A small-molecule ligand and the protein it binds are described below.
Small molecule (SMILES): N[C@@H](Cc1ccc(C(=O)c2ccccc2)cc1)C(=O)O

Binding-site contacts:
Ligand atom N contacts residue GLN154 of chain 2.A at 2.8 Å (h-bond).
Ligand atom CN1 contacts residue THR157 of chain 2.A at 3.7 Å.
Ligand atom CK1 contacts residue LEU161 of chain 2.A at 3.6 Å (hydrophobic).
Ligand atom C contacts residue GLN172 of chain 2.A at 3.5 Å.
Ligand atom CK1 contacts residue GLY31 of chain 2.A at 3.7 Å.
Ligand atom CA contacts residue GLN172 of chain 2.A at 3.3 Å.
Ligand atom CI1 contacts residue GLY33 of chain 2.A at 3.9 Å.
Ligand atom O contacts residue TYR150 of chain 2.A at 3.4 Å (h-bond).
Ligand atom CE2 contacts residue GLN154 of chain 2.A at 3.6 Å.
Ligand atom N contacts residue TYR150 of chain 2.A at 2.9 Å (h-bond).
Ligand atom CN1 contacts residue GLN154 of chain 2.A at 3.7 Å.
Ligand atom CE2 contacts residue GLY33 of chain 2.A at 3.8 Å.
Ligand atom CZ contacts residue GLN154 of chain 2.A at 3.5 Å.
Ligand atom CB contacts residue GLY33 of chain 2.A at 3.5 Å.
Ligand atom C contacts residue TYR150 of chain 2.A at 3.5 Å (hydrophobic).
Ligand atom CE1 contacts residue HIS69 of chain 2.A at 3.6 Å.
Ligand atom CL contacts residue GLY31 of chain 2.A at 3.7 Å.
Ligand atom CD1 contacts residue ALA66 of chain 2.A at 3.6 Å (hydrophobic).
Ligand atom CL contacts residue LEU161 of chain 2.A at 3.8 Å (hydrophobic).
Ligand atom CI2 contacts residue SER158 of chain 2.A at 3.2 Å.
Ligand atom CG contacts residue GLN154 of chain 2.A at 3.6 Å.
Ligand atom O contacts residue GLU35 of chain 2.A at 3.7 Å.
Ligand atom CD2 contacts residue GLN154 of chain 2.A at 3.7 Å.
Ligand atom CK1 contacts residue ILE32 of chain 2.A at 3.6 Å (hydrophobic).
Ligand atom CK2 contacts residue SER158 of chain 2.A at 3.7 Å.
Ligand atom N contacts residue GLN172 of chain 2.A at 2.8 Å (h-bond).
Ligand atom CI1 contacts residue LEU64 of chain 2.A at 3.8 Å (hydrophobic).
Ligand atom ON2 contacts residue GLN154 of chain 2.A at 3.0 Å (h-bond).
Ligand atom CD1 contacts residue HIS69 of chain 2.A at 3.8 Å.
Ligand atom CD2 contacts residue GLY33 of chain 2.A at 3.5 Å.
Ligand atom O contacts residue GLN172 of chain 2.A at 3.0 Å (h-bond).
Ligand atom CA contacts residue TYR150 of chain 2.A at 3.5 Å (hydrophobic).
Ligand atom CB contacts residue TYR150 of chain 2.A at 3.7 Å (hydrophobic).
Ligand atom O contacts residue ILE136 of chain 2.A at 3.6 Å.
Ligand atom OXT contacts residue GLU35 of chain 2.A at 3.4 Å (salt-bridge).
Ligand atom CE1 contacts residue LEU64 of chain 2.A at 3.6 Å (hydrophobic).
Ligand atom CD1 contacts residue GLN154 of chain 2.A at 3.8 Å.
Ligand atom ON2 contacts residue THR157 of chain 2.A at 3.2 Å.
Ligand atom CG contacts residue GLY33 of chain 2.A at 3.7 Å.
Ligand atom CE1 contacts residue GLN154 of chain 2.A at 3.9 Å.

Sequence of chain 2.A:
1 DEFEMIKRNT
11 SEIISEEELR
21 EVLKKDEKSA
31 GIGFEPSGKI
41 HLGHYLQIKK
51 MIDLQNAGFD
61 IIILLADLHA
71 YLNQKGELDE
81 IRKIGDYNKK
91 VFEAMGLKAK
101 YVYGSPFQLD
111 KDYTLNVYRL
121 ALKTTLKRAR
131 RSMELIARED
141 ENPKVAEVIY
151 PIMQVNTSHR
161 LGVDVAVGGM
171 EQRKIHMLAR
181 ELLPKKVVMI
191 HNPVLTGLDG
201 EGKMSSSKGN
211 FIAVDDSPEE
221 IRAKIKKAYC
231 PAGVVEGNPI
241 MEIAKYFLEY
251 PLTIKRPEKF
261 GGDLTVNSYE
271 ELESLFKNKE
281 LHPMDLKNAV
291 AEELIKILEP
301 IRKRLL